Binding-site contacts:
Ligand atom N6 contacts residue VAL38 of chain 1.G at 3.3 Å.
Ligand atom C2D contacts residue ASN81 of chain 1.G at 3.8 Å.
Ligand atom O4D contacts residue GLY310 of chain 1.G at 4.1 Å.
Ligand atom O2D contacts residue ASN81 of chain 1.G at 3.6 Å (h-bond).
Ligand atom O1B contacts residue GLY308 of chain 1.G at 3.5 Å (h-bond).
Ligand atom O3A contacts residue GLY308 of chain 1.G at 3.8 Å.
Ligand atom N1 contacts residue GLY35 of chain 1.G at 4.0 Å.
Ligand atom O1B contacts residue ALA34 of chain 1.G at 4.0 Å.
Ligand atom C3D contacts residue GLU83 of chain 1.G at 3.4 Å.
Ligand atom O2B contacts residue ALA34 of chain 1.G at 3.1 Å.
Ligand atom C3D contacts residue HIS227 of chain 1.G at 4.0 Å.
Ligand atom O4' contacts residue GLY306 of chain 1.G at 3.3 Å (h-bond).
Ligand atom O1D contacts residue GLY310 of chain 1.G at 4.0 Å.
Ligand atom O1D contacts residue ASP311 of chain 1.G at 3.4 Å.
Ligand atom PA contacts residue MET45 of chain 1.G at 4.0 Å.
Ligand atom N1 contacts residue TYR376 of chain 1.G at 3.5 Å.
Ligand atom C4' contacts residue GLY308 of chain 1.G at 3.9 Å.
Ligand atom N1 contacts residue PHE377 of chain 1.G at 3.8 Å.
Ligand atom C4' contacts residue GLY306 of chain 1.G at 3.8 Å.
Ligand atom O3D contacts residue THR167 of chain 1.G at 3.7 Å.
Ligand atom O3D contacts residue HIS227 of chain 1.G at 2.7 Å (h-bond).
Ligand atom C5 contacts residue GLY35 of chain 1.G at 4.0 Å.
Ligand atom O3D contacts residue GLU83 of chain 1.G at 4.1 Å.
Ligand atom O2' contacts residue PRO334 of chain 1.G at 4.0 Å.
Ligand atom C6 contacts residue GLY35 of chain 1.G at 3.7 Å.
Ligand atom O1B contacts residue GLY306 of chain 1.G at 3.6 Å.
Ligand atom C1D contacts residue GLY310 of chain 1.G at 3.8 Å.
Ligand atom C2D contacts residue GLU83 of chain 1.G at 3.5 Å.
Ligand atom N6 contacts residue GLY35 of chain 1.G at 3.9 Å.
Ligand atom C2 contacts residue TYR376 of chain 1.G at 3.9 Å (hydrophobic).
Ligand atom O2A contacts residue MET45 of chain 1.G at 3.3 Å.
Ligand atom O1B contacts residue PHE307 of chain 1.G at 3.2 Å.
Ligand atom C5' contacts residue GLY306 of chain 1.G at 3.7 Å.
Ligand atom C6 contacts residue TYR376 of chain 1.G at 3.9 Å (hydrophobic).
Ligand atom C2 contacts residue PHE377 of chain 1.G at 4.0 Å (hydrophobic).
Ligand atom O2D contacts residue GLU83 of chain 1.G at 3.0 Å.
Ligand atom O2A contacts residue ALA34 of chain 1.G at 4.0 Å.
Ligand atom O1A contacts residue MET45 of chain 1.G at 3.6 Å.
Ligand atom O1B contacts residue GLY33 of chain 1.G at 4.1 Å.
Ligand atom C2 contacts residue ALA375 of chain 1.G at 4.1 Å (hydrophobic).

Sequence of chain 1.G:
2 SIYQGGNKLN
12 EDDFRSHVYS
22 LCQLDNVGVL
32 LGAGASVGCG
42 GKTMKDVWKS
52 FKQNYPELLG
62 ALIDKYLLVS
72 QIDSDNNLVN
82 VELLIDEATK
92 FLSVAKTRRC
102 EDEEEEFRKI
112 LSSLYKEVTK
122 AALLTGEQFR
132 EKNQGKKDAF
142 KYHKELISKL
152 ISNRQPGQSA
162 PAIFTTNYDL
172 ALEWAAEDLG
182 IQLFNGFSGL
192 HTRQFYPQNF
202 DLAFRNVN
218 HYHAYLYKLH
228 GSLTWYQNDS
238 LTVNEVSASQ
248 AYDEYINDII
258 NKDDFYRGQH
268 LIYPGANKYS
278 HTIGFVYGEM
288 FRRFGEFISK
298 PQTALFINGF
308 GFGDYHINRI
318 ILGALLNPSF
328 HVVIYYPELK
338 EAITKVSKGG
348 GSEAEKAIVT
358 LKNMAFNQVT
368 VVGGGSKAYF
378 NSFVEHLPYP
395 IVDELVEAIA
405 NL

A protein and the small-molecule ligand that binds it are described below.
Small molecule (SMILES): Nc1ncnc2c1ncn2[C@@H]1O[C@H](COP(=O)(O)OP(=O)(O)OC[C@H]2O[C@H](O)[C@H](O)[C@@H]2O)[C@@H](O)[C@H]1O